Binding-site contacts:
Ligand atom P4 contacts residue THR268 of chain 1.B at 3.8 Å.
Ligand atom P1 contacts residue ARG568 of chain 1.B at 3.7 Å.
Ligand atom O43 contacts residue LEU269 of chain 1.B at 4.2 Å.
Ligand atom O6 contacts residue TYR567 of chain 1.B at 3.8 Å.
Ligand atom O3 contacts residue ARG568 of chain 1.B at 3.5 Å (salt-bridge).
Ligand atom O3 contacts residue LYS569 of chain 1.B at 4.4 Å.
Ligand atom O51 contacts residue LYS569 of chain 1.B at 4.1 Å.
Ligand atom O1 contacts residue ARG568 of chain 1.B at 3.3 Å (salt-bridge).
Ligand atom C4 contacts residue LYS569 of chain 1.B at 4.1 Å.
Ligand atom O51 contacts residue LYS507 of chain 1.B at 2.9 Å (salt-bridge).
Ligand atom C1 contacts residue ARG568 of chain 1.B at 4.4 Å.
Ligand atom O11 contacts residue ARG568 of chain 1.B at 2.9 Å.
Ligand atom P5 contacts residue TYR567 of chain 1.B at 3.4 Å.
Ligand atom O52 contacts residue LYS507 of chain 1.B at 3.5 Å (salt-bridge).
Ligand atom O43 contacts residue ARG266 of chain 1.B at 2.5 Å (salt-bridge).
Ligand atom P4 contacts residue LEU269 of chain 1.B at 4.0 Å.
Ligand atom P4 contacts residue ARG266 of chain 1.B at 3.5 Å.
Ligand atom O42 contacts residue THR268 of chain 1.B at 3.5 Å (h-bond).
Ligand atom O5 contacts residue TYR567 of chain 1.B at 3.7 Å.
Ligand atom O43 contacts residue THR268 of chain 1.B at 3.0 Å (h-bond).
Ligand atom P5 contacts residue LYS507 of chain 1.B at 3.5 Å.
Ligand atom O52 contacts residue ARG270 of chain 1.B at 3.9 Å.
Ligand atom O41 contacts residue LYS569 of chain 1.B at 3.4 Å (salt-bridge).
Ligand atom C5 contacts residue ARG270 of chain 1.B at 3.9 Å.
Ligand atom O42 contacts residue LEU269 of chain 1.B at 2.7 Å (h-bond).
Ligand atom O53 contacts residue ARG270 of chain 1.B at 3.1 Å (salt-bridge).
Ligand atom O5 contacts residue ARG270 of chain 1.B at 4.3 Å.
Ligand atom C5 contacts residue LYS569 of chain 1.B at 4.4 Å.
Ligand atom O41 contacts residue ARG411 of chain 1.B at 4.1 Å.
Ligand atom O53 contacts residue TYR567 of chain 1.B at 3.0 Å (h-bond).
Ligand atom O51 contacts residue TYR567 of chain 1.B at 3.0 Å (h-bond).
Ligand atom O5 contacts residue LYS569 of chain 1.B at 3.5 Å.
Ligand atom O6 contacts residue ARG270 of chain 1.B at 4.2 Å.
Ligand atom O4 contacts residue ARG270 of chain 1.B at 3.7 Å.
Ligand atom P5 contacts residue ARG270 of chain 1.B at 3.9 Å.
Ligand atom O51 contacts residue ARG510 of chain 1.B at 2.9 Å (salt-bridge).
Ligand atom O41 contacts residue ARG266 of chain 1.B at 2.7 Å (salt-bridge).
Ligand atom O42 contacts residue ARG270 of chain 1.B at 3.5 Å (salt-bridge).
Ligand atom O53 contacts residue LYS507 of chain 1.B at 3.5 Å.
Ligand atom P5 contacts residue ARG510 of chain 1.B at 4.4 Å.

Sequence of chain 1.B:
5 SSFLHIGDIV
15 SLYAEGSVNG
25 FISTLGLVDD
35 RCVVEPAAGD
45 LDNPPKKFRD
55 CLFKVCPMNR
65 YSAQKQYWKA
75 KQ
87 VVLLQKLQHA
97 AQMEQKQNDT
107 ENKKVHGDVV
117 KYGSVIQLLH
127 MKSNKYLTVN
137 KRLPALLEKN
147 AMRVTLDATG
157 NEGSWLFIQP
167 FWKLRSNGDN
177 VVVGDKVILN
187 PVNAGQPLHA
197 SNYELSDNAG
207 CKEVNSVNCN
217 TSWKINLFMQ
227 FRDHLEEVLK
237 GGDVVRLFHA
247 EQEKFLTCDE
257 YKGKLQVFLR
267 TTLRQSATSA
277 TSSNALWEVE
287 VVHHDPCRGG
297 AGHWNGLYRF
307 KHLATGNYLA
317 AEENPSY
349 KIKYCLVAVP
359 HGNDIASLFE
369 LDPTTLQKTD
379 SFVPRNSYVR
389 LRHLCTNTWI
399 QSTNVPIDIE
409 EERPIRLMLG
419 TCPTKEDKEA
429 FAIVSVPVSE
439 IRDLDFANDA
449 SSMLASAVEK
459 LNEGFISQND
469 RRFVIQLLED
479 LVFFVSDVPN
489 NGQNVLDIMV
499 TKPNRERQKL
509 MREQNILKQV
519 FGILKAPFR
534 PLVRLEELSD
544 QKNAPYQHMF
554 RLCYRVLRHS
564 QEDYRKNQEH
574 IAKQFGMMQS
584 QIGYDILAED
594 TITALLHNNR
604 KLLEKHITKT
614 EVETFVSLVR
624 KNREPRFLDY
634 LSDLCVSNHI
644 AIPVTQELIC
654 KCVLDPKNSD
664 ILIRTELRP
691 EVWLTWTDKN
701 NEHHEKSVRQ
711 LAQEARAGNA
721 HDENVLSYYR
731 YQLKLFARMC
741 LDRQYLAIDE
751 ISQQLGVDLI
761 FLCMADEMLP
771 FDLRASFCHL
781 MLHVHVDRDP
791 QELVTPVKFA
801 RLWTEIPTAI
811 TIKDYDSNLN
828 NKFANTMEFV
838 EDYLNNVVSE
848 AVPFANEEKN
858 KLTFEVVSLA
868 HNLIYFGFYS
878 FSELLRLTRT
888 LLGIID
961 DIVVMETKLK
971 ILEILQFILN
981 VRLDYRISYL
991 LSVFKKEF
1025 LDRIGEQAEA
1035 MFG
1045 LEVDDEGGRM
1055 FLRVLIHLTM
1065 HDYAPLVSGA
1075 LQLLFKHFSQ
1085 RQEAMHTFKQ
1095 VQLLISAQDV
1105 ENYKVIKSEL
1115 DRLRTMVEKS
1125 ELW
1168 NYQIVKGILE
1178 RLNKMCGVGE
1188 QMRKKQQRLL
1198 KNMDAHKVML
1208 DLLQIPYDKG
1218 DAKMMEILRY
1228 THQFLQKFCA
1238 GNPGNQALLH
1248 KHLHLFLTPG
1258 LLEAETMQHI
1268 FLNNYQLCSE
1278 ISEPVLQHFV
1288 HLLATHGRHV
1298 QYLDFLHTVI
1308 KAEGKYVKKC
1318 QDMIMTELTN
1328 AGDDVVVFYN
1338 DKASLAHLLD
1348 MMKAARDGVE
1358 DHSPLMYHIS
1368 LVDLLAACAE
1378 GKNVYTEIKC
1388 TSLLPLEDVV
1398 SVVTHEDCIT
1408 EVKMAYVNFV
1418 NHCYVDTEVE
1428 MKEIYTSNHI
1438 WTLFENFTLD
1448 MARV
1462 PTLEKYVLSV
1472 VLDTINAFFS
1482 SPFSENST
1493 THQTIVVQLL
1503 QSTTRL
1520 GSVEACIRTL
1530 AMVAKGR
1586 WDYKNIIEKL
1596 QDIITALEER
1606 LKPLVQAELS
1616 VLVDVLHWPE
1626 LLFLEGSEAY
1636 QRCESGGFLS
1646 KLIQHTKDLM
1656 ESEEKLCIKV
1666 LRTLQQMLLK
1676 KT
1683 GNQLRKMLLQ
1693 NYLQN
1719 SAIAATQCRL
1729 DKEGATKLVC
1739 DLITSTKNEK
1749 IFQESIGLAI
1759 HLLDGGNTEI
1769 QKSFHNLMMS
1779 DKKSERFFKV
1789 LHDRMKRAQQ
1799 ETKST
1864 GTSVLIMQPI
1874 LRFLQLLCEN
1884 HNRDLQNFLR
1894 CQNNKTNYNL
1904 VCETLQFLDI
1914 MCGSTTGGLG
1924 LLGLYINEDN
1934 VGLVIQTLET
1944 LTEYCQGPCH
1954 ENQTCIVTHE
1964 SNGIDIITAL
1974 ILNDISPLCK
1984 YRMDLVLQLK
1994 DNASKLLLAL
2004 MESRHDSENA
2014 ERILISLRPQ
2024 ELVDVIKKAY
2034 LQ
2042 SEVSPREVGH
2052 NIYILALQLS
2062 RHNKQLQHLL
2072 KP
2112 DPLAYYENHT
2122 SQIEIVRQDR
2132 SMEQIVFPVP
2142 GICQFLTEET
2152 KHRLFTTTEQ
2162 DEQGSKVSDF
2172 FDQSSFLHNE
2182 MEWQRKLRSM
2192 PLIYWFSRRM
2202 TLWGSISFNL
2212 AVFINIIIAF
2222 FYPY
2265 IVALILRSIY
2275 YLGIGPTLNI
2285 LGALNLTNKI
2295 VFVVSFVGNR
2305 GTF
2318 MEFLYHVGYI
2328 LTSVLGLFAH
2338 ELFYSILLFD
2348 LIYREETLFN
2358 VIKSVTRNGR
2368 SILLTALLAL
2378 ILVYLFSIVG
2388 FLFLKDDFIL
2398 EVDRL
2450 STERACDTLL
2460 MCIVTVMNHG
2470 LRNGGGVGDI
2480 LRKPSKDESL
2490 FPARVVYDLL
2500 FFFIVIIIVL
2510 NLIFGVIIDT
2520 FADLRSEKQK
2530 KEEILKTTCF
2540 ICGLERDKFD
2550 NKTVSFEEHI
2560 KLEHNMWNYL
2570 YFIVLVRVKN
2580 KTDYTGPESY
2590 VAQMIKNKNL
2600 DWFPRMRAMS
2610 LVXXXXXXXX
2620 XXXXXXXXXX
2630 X

This small molecule binds to this protein.
Small molecule (SMILES): O=P(O)(O)O[C@@H]1[C@H](O)[C@H](O)[C@@H](OP(=O)(O)O)[C@H](OP(=O)(O)O)[C@H]1O